Binding-site contacts:
Ligand atom C5 contacts residue SER380 of chain 1.F at 3.9 Å.
Ligand atom O5 contacts residue ASN378 of chain 1.F at 2.5 Å (h-bond).
Ligand atom C7 contacts residue THR364 of chain 1.F at 4.0 Å.
Ligand atom O6 contacts residue SER380 of chain 1.F at 3.0 Å (h-bond).
Ligand atom C8 contacts residue THR364 of chain 1.F at 3.5 Å.
Ligand atom O5 contacts residue SER380 of chain 1.F at 3.6 Å (h-bond).
Ligand atom C8 contacts residue ARG410 of chain 1.F at 4.2 Å.
Ligand atom C7 contacts residue NAG1 of chain 1.YA at 4.3 Å.
Ligand atom C2 contacts residue ASN378 of chain 1.F at 2.6 Å.
Ligand atom O7 contacts residue THR364 of chain 1.F at 3.9 Å.
Ligand atom C8 contacts residue THR365 of chain 1.F at 3.4 Å.
Ligand atom C5 contacts residue ASN378 of chain 1.F at 3.8 Å.
Ligand atom C6 contacts residue SER380 of chain 1.F at 4.0 Å.
Ligand atom C1 contacts residue ASN378 of chain 1.F at 1.5 Å.
Ligand atom C6 contacts residue NAG1 of chain 1.YA at 4.4 Å.
Ligand atom C8 contacts residue LEU361 of chain 1.F at 4.3 Å (hydrophobic).
Ligand atom C8 contacts residue ASN378 of chain 1.F at 4.2 Å.
Ligand atom N2 contacts residue ASN378 of chain 1.F at 2.9 Å (h-bond).
Ligand atom C7 contacts residue ASN378 of chain 1.F at 4.0 Å.
Ligand atom C1 contacts residue SER380 of chain 1.F at 4.1 Å.
Ligand atom C3 contacts residue ASN378 of chain 1.F at 3.9 Å.
Ligand atom C4 contacts residue ASN378 of chain 1.F at 4.4 Å.
Ligand atom O7 contacts residue NAG1 of chain 1.YA at 4.3 Å.
Ligand atom C8 contacts residue NAG1 of chain 1.YA at 3.7 Å.
Ligand atom O6 contacts residue NAG1 of chain 1.YA at 3.6 Å.

Sequence of chain 1.F:
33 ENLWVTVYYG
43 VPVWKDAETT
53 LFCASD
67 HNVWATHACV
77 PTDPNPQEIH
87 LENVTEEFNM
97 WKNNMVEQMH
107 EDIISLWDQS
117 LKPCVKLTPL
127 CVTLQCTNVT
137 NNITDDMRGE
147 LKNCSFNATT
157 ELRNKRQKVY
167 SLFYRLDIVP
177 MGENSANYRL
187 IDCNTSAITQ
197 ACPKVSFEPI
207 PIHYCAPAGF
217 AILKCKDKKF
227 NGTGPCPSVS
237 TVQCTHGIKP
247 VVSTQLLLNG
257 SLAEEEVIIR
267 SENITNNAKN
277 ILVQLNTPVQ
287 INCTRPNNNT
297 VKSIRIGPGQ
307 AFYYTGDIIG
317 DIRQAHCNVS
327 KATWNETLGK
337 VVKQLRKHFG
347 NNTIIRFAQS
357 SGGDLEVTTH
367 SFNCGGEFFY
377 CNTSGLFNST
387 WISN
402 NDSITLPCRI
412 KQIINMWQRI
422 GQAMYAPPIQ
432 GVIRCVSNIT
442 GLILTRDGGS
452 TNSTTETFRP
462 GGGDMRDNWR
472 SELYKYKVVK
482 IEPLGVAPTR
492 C

The small molecule below binds the protein below.
Small molecule (SMILES): CC(=O)N[C@H]1[C@H](O[C@H]2[C@H](O)[C@@H](NC(C)=O)CO[C@@H]2CO)O[C@H](CO)[C@@H](O)[C@@H]1O